A small-molecule ligand and the protein it binds are described below.
Small molecule (SMILES): CC(=O)N[C@H]1[C@H](O[C@H]2[C@H](O)[C@@H](NC(C)=O)CO[C@@H]2CO)O[C@H](CO)[C@@H](O)[C@@H]1O

Binding-site contacts:
Ligand atom N2 contacts residue ASN12 of chain 1.F at 3.8 Å.
Ligand atom C2 contacts residue ASN12 of chain 1.F at 3.2 Å.
Ligand atom C5 contacts residue ASN12 of chain 1.F at 4.1 Å.
Ligand atom C1 contacts residue ASN12 of chain 1.F at 2.1 Å.
Ligand atom O7 contacts residue ASN12 of chain 1.F at 3.7 Å.
Ligand atom C7 contacts residue ASN12 of chain 1.F at 3.9 Å.
Ligand atom O5 contacts residue ASN12 of chain 1.F at 2.7 Å (h-bond).

Sequence of chain 1.F:
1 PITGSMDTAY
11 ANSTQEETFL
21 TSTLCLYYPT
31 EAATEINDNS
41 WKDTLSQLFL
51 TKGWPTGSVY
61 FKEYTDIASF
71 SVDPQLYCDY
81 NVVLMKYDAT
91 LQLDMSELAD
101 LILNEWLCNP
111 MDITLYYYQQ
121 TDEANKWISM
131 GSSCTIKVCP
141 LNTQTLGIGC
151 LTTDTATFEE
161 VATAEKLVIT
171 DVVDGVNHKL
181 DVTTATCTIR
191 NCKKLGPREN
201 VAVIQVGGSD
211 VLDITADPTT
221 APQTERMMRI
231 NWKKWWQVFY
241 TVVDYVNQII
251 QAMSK